Sequence of chain 1.A:
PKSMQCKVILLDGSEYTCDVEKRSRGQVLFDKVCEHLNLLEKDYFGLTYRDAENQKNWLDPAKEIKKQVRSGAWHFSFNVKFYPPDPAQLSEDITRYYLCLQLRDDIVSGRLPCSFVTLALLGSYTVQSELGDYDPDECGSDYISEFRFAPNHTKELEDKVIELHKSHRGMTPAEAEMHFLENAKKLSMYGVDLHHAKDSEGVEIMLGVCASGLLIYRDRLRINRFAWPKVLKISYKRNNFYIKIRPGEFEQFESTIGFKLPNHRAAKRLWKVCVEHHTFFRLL

The protein below binds the small molecule below.
Small molecule (SMILES): O=S1(=O)CCCN1Cc1cccc(F)c1

Binding-site contacts:
Ligand atom C9 contacts residue HIS280 of chain 1.A at 3.5 Å.
Ligand atom F contacts residue VAL233 of chain 1.A at 4.1 Å.
Ligand atom F contacts residue HIS280 of chain 1.A at 3.7 Å.
Ligand atom C9 contacts residue ILE236 of chain 1.A at 3.7 Å (hydrophobic).
Ligand atom S contacts residue ILE236 of chain 1.A at 3.9 Å.
Ligand atom C1 contacts residue HIS280 of chain 1.A at 3.6 Å.
Ligand atom O1 contacts residue TRP273 of chain 1.A at 3.4 Å (h-bond).
Ligand atom N contacts residue VAL277 of chain 1.A at 4.4 Å.
Ligand atom C3 contacts residue HIS280 of chain 1.A at 3.4 Å.
Ligand atom C2 contacts residue LEU234 of chain 1.A at 3.4 Å (hydrophobic).
Ligand atom O1 contacts residue ILE236 of chain 1.A at 3.3 Å (h-bond).
Ligand atom O contacts residue ILE236 of chain 1.A at 3.2 Å (h-bond).
Ligand atom O1 contacts residue VAL277 of chain 1.A at 4.1 Å.
Ligand atom C2 contacts residue HIS280 of chain 1.A at 3.4 Å.
Ligand atom C4 contacts residue HIS280 of chain 1.A at 3.4 Å.
Ligand atom C3 contacts residue LYS235 of chain 1.A at 4.5 Å.
Ligand atom C9 contacts residue VAL277 of chain 1.A at 4.4 Å (hydrophobic).
Ligand atom F contacts residue ILE236 of chain 1.A at 3.7 Å.
Ligand atom C1 contacts residue TRP230 of chain 1.A at 4.2 Å (hydrophobic).
Ligand atom C6 contacts residue VAL277 of chain 1.A at 4.4 Å (hydrophobic).
Ligand atom O contacts residue LYS235 of chain 1.A at 3.6 Å.
Ligand atom C3 contacts residue LEU234 of chain 1.A at 3.9 Å (hydrophobic).
Ligand atom F contacts residue CYS276 of chain 1.A at 4.2 Å.
Ligand atom C4 contacts residue ILE236 of chain 1.A at 4.5 Å (hydrophobic).
Ligand atom C1 contacts residue LEU234 of chain 1.A at 4.3 Å (hydrophobic).
Ligand atom C2 contacts residue VAL233 of chain 1.A at 3.6 Å (hydrophobic).
Ligand atom C contacts residue ILE236 of chain 1.A at 3.9 Å (hydrophobic).
Ligand atom C1 contacts residue VAL233 of chain 1.A at 3.6 Å (hydrophobic).
Ligand atom C contacts residue HIS280 of chain 1.A at 3.5 Å.
Ligand atom C5 contacts residue HIS280 of chain 1.A at 3.8 Å.
Ligand atom F contacts residue TRP230 of chain 1.A at 2.9 Å.
Ligand atom C contacts residue VAL233 of chain 1.A at 4.3 Å (hydrophobic).
Ligand atom C contacts residue TRP230 of chain 1.A at 3.9 Å (hydrophobic).
Ligand atom C2 contacts residue LYS235 of chain 1.A at 4.2 Å.